Binding-site contacts:
Ligand atom C02 contacts residue ASN43 of chain 2.A at 3.8 Å.
Ligand atom C09 contacts residue PHE130 of chain 2.A at 3.7 Å (hydrophobic).
Ligand atom C01 contacts residue ASN43 of chain 2.A at 3.5 Å.
Ligand atom C05 contacts residue MET90 of chain 2.A at 3.6 Å (hydrophobic).
Ligand atom N14 contacts residue ILE88 of chain 2.A at 3.4 Å.
Ligand atom N14 contacts residue ALA47 of chain 2.A at 3.5 Å.
Ligand atom O07 contacts residue SER44 of chain 2.A at 3.7 Å.
Ligand atom N13 contacts residue THR176 of chain 2.A at 3.5 Å (h-bond).
Ligand atom O08 contacts residue VAL178 of chain 2.A at 3.5 Å.
Ligand atom O28 contacts residue ALA47 of chain 2.A at 3.6 Å.
Ligand atom C15 contacts residue ILE88 of chain 2.A at 3.8 Å (hydrophobic).
Ligand atom N25 contacts residue ILE88 of chain 2.A at 3.5 Å.
Ligand atom C21 contacts residue LEU99 of chain 2.A at 3.6 Å (hydrophobic).
Ligand atom C12 contacts residue ASN43 of chain 2.A at 3.6 Å.
Ligand atom C06 contacts residue ASN43 of chain 2.A at 3.8 Å.
Ligand atom C03 contacts residue ASP85 of chain 2.A at 3.5 Å.
Ligand atom O08 contacts residue ASN43 of chain 2.A at 3.7 Å.
Ligand atom O08 contacts residue LEU40 of chain 2.A at 3.7 Å.
Ligand atom C09 contacts residue ASN43 of chain 2.A at 3.5 Å.
Ligand atom C10 contacts residue ALA47 of chain 2.A at 3.6 Å (hydrophobic).
Ligand atom C11 contacts residue PHE130 of chain 2.A at 3.4 Å (hydrophobic).
Ligand atom C18 contacts residue ASN43 of chain 2.A at 3.6 Å.
Ligand atom O07 contacts residue ASP85 of chain 2.A at 2.6 Å (salt-bridge).
Ligand atom N14 contacts residue GLY89 of chain 2.A at 3.3 Å (h-bond).
Ligand atom C15 contacts residue ALA47 of chain 2.A at 3.8 Å (hydrophobic).
Ligand atom N14 contacts residue MET90 of chain 2.A at 3.6 Å.
Ligand atom O07 contacts residue ALA47 of chain 2.A at 3.2 Å.
Ligand atom C22 contacts residue LEU99 of chain 2.A at 3.5 Å (hydrophobic).
Ligand atom C21 contacts residue GLY100 of chain 2.A at 3.5 Å.
Ligand atom C15 contacts residue MET90 of chain 2.A at 3.8 Å (hydrophobic).
Ligand atom N13 contacts residue ALA47 of chain 2.A at 3.4 Å.
Ligand atom C12 contacts residue LEU99 of chain 2.A at 3.4 Å (hydrophobic).
Ligand atom C12 contacts residue PHE130 of chain 2.A at 3.8 Å (hydrophobic).
Ligand atom C11 contacts residue LEU99 of chain 2.A at 3.8 Å (hydrophobic).
Ligand atom C24 contacts residue ASN43 of chain 2.A at 3.4 Å.
Ligand atom O07 contacts residue THR176 of chain 2.A at 3.7 Å.
Ligand atom O23 contacts residue THR101 of chain 2.A at 3.7 Å.
Ligand atom N13 contacts residue MET90 of chain 2.A at 3.8 Å.
Ligand atom C19 contacts residue ASN43 of chain 2.A at 3.7 Å.
Ligand atom C02 contacts residue ASP85 of chain 2.A at 3.5 Å.

Sequence of chain 2.A:
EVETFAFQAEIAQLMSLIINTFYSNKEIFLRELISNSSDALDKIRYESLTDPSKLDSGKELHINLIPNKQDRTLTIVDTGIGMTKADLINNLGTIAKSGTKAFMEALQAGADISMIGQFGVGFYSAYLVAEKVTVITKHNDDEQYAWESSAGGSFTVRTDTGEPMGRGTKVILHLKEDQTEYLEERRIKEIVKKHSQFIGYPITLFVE

This small molecule binds to this protein.
Small molecule (SMILES): COc1ccc(-c2c(-c3cc(C(C)C)c(O)cc3O)n[nH]c2NC(C)=O)cc1